Sequence of chain 1.A:
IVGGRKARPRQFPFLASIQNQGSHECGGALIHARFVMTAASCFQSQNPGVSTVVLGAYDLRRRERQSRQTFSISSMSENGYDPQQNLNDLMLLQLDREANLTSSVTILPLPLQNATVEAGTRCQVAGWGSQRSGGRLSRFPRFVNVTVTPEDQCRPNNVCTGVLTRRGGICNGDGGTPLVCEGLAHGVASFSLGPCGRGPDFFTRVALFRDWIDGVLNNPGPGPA

Binding-site contacts:
Ligand atom C6 contacts residue GLN69 of chain 1.A at 4.2 Å.
Ligand atom C3 contacts residue ASN100 of chain 1.A at 3.8 Å.
Ligand atom O6 contacts residue PHE71 of chain 1.A at 4.4 Å.
Ligand atom C4 contacts residue ASN100 of chain 1.A at 4.0 Å.
Ligand atom O6 contacts residue ASN100 of chain 1.A at 4.4 Å.
Ligand atom O6 contacts residue ARG97 of chain 1.A at 2.6 Å (salt-bridge).
Ligand atom C2 contacts residue ASN100 of chain 1.A at 2.6 Å.
Ligand atom C7 contacts residue ASN100 of chain 1.A at 4.5 Å.
Ligand atom C1 contacts residue ASN100 of chain 1.A at 1.4 Å.
Ligand atom O5 contacts residue GLN69 of chain 1.A at 4.2 Å.
Ligand atom O5 contacts residue ASN100 of chain 1.A at 1.9 Å (h-bond).
Ligand atom O6 contacts residue GLN69 of chain 1.A at 4.3 Å.
Ligand atom C5 contacts residue ASN100 of chain 1.A at 3.3 Å.
Ligand atom N2 contacts residue ASN100 of chain 1.A at 3.6 Å (h-bond).
Ligand atom C6 contacts residue ASN100 of chain 1.A at 4.3 Å.
Ligand atom C6 contacts residue ARG97 of chain 1.A at 3.3 Å.

A protein and the small-molecule ligand that binds it are described below.
Small molecule (SMILES): CC(=O)N[C@@H]1[C@@H](O)[C@H](O)[C@@H](CO)O[C@H]1O